Binding-site contacts:
Ligand atom CL2 contacts residue TYR147 of chain 2.A at 3.4 Å.
Ligand atom C5A contacts residue ILE220 of chain 2.A at 3.9 Å (hydrophobic).
Ligand atom C5A contacts residue TYR147 of chain 2.A at 4.1 Å (hydrophobic).
Ligand atom C4B contacts residue ILE125 of chain 2.A at 3.9 Å (hydrophobic).
Ligand atom N2 contacts residue ASN215 of chain 2.A at 3.7 Å.
Ligand atom C1C contacts residue LEU103 of chain 2.A at 4.1 Å (hydrophobic).
Ligand atom CL1 contacts residue ILE239 of chain 2.A at 3.8 Å.
Ligand atom C31 contacts residue MET195 of chain 2.A at 3.5 Å (hydrophobic).
Ligand atom C4A contacts residue ILE220 of chain 2.A at 4.1 Å (hydrophobic).
Ligand atom C6B contacts residue ILE125 of chain 2.A at 3.6 Å (hydrophobic).
Ligand atom C5B contacts residue ILE125 of chain 2.A at 3.9 Å (hydrophobic).
Ligand atom C5B contacts residue TYR147 of chain 2.A at 3.9 Å (hydrophobic).
Ligand atom C4A contacts residue TYR145 of chain 2.A at 3.3 Å (hydrophobic).
Ligand atom C5 contacts residue LEU103 of chain 2.A at 3.8 Å (hydrophobic).
Ligand atom CL2 contacts residue LEU187 of chain 2.A at 3.9 Å.
Ligand atom C4B contacts residue ILE220 of chain 2.A at 4.0 Å (hydrophobic).
Ligand atom C2B contacts residue ILE125 of chain 2.A at 3.1 Å (hydrophobic).
Ligand atom C3 contacts residue LEU103 of chain 2.A at 4.1 Å (hydrophobic).
Ligand atom O1 contacts residue MET217 of chain 2.A at 4.2 Å.
Ligand atom N3A contacts residue LEU127 of chain 2.A at 4.1 Å.
Ligand atom C5A contacts residue MET146 of chain 2.A at 3.7 Å (hydrophobic).
Ligand atom C2A contacts residue PHE182 of chain 2.A at 4.2 Å (hydrophobic).
Ligand atom N2 contacts residue THR102 of chain 2.A at 4.2 Å.
Ligand atom C4C contacts residue MET217 of chain 2.A at 4.2 Å (hydrophobic).
Ligand atom O1B contacts residue ILE125 of chain 2.A at 3.5 Å.
Ligand atom C5A contacts residue TYR145 of chain 2.A at 3.8 Å (hydrophobic).
Ligand atom O1A contacts residue ILE220 of chain 2.A at 3.6 Å.
Ligand atom C31 contacts residue GLN104 of chain 2.A at 3.6 Å.
Ligand atom C4A contacts residue LEU127 of chain 2.A at 4.0 Å (hydrophobic).
Ligand atom C3B contacts residue ILE220 of chain 2.A at 4.2 Å (hydrophobic).
Ligand atom C1B contacts residue ILE125 of chain 2.A at 3.1 Å (hydrophobic).
Ligand atom CL1 contacts residue ILE125 of chain 2.A at 3.5 Å.
Ligand atom CL2 contacts residue ILE184 of chain 2.A at 3.9 Å.
Ligand atom C2C contacts residue MET217 of chain 2.A at 3.7 Å (hydrophobic).
Ligand atom C6B contacts residue ILE184 of chain 2.A at 4.1 Å (hydrophobic).
Ligand atom C4 contacts residue LEU103 of chain 2.A at 3.4 Å (hydrophobic).
Ligand atom C2A contacts residue ILE220 of chain 2.A at 3.8 Å (hydrophobic).
Ligand atom C3B contacts residue ILE125 of chain 2.A at 3.5 Å (hydrophobic).
Ligand atom N3A contacts residue PHE182 of chain 2.A at 4.0 Å.
Ligand atom O1A contacts residue TYR147 of chain 2.A at 4.0 Å.

Sequence of chain 2.A:
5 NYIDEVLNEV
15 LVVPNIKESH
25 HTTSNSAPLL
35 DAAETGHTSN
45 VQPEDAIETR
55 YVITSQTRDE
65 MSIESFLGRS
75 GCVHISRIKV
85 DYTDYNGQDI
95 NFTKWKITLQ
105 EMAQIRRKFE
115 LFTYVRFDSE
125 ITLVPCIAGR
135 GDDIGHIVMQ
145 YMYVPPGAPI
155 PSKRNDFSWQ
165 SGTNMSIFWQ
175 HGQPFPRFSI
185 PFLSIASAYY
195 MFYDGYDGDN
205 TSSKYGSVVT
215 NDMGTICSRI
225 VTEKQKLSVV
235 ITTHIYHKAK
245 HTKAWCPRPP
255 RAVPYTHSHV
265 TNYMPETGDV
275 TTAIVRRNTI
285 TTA

This protein binds this small molecule.
Small molecule (SMILES): Cc1cc(CCCCCOc2c(Cl)cc(C3=NCCO3)cc2Cl)on1